The protein below binds the small molecule below.
Small molecule (SMILES): O=c1ccn([C@@H]2O[C@H](CO[P](=O)(O)O[C@H]3[C@@H](O)[C@H](n4ccc(=O)[nH]c4=O)O[C@@H]3CO[P](=O)(O)O[C@H]3[C@@H](O)[C@H](n4ccc(=O)[nH]c4=O)O[C@@H]3CO[P](=O)(O)O[C@H]3[C@@H](O)[C@H](n4ccc(=O)[nH]c4=O)O[C@@H]3CO[P](=O)(O)O[C@H]3[C@@H](O)[C@H](n4ccc(=O)[nH]c4=O)O[C@@H]3CO[P](=O)(O)O[C@H]3[C@@H](O)[C@H](n4ccc(=O)[nH]c4=O)O[C@@H]3CO[P](=O)(O)O[C@H]3[C@@H](O)[C@H](n4ccc(=O)[nH]c4=O)O[C@@H]3CO[P](=O)(O)O[C@H]3[C@@H](O)[C@H](n4ccc(=O)[nH]c4=O)O[C@@H]3CO[P](=O)(O)O[C@H]3[C@@H](O)[C@H](n4ccc(=O)[nH]c4=O)O[C@@H]3CO)[C@@H](O)[C@H]2O)c(=O)[nH]1

Binding-site contacts:
Ligand atom OP1 contacts residue LYS57 of chain 1.LA at 3.8 Å.

Sequence of chain 1.LA:
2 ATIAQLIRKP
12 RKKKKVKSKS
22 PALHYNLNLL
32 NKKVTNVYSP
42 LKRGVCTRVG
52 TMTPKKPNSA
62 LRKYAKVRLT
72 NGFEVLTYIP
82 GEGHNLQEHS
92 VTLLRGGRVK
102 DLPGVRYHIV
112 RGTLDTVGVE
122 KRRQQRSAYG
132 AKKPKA